The small molecule below binds the protein below.
Small molecule (SMILES): OC[C@@H]1O[C@@H](O)[C@@H](O)[C@H](O)[C@@H]1O

Sequence of chain 1.A:
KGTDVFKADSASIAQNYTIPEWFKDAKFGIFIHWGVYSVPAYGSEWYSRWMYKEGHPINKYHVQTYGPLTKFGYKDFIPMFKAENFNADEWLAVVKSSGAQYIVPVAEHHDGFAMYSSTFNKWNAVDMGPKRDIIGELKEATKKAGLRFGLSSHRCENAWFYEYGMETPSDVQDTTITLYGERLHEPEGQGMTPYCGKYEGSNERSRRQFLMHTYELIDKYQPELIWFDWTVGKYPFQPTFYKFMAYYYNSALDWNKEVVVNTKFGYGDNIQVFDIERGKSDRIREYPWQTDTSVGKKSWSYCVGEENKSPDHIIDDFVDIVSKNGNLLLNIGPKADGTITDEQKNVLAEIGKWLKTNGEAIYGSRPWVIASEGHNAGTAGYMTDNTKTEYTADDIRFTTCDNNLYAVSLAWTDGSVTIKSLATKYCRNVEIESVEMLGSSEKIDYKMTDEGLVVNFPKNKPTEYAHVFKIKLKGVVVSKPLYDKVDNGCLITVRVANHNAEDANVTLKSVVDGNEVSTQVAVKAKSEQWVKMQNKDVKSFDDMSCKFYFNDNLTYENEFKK

Binding-site contacts:
Ligand atom O4 contacts residue HIS146 of chain 1.A at 3.2 Å (h-bond).
Ligand atom C1 contacts residue ASP266 of chain 1.A at 3.0 Å.
Ligand atom O1 contacts residue EDO1 of chain 1.D at 2.8 Å (h-bond).
Ligand atom C1 contacts residue EDO1 of chain 1.D at 3.9 Å.
Ligand atom O2 contacts residue TRP83 of chain 1.A at 2.8 Å (h-bond).
Ligand atom C6 contacts residue ASP329 of chain 1.A at 3.4 Å.
Ligand atom O3 contacts residue GLU82 of chain 1.A at 2.6 Å (salt-bridge).
Ligand atom O6 contacts residue LYS301 of chain 1.A at 3.0 Å (salt-bridge).
Ligand atom O5 contacts residue GLU314 of chain 1.A at 3.6 Å (salt-bridge).
Ligand atom O6 contacts residue TRP337 of chain 1.A at 3.5 Å.
Ligand atom C6 contacts residue TRP337 of chain 1.A at 3.4 Å (hydrophobic).
Ligand atom C4 contacts residue TRP337 of chain 1.A at 3.5 Å (hydrophobic).
Ligand atom C1 contacts residue LYS301 of chain 1.A at 3.7 Å.
Ligand atom C2 contacts residue ASP266 of chain 1.A at 3.0 Å.
Ligand atom O6 contacts residue ASP329 of chain 1.A at 2.5 Å (salt-bridge).
Ligand atom C5 contacts residue TRP337 of chain 1.A at 3.5 Å (hydrophobic).
Ligand atom C3 contacts residue TRP337 of chain 1.A at 3.9 Å (hydrophobic).
Ligand atom O2 contacts residue TRP267 of chain 1.A at 3.6 Å.
Ligand atom O2 contacts residue HIS147 of chain 1.A at 2.9 Å (h-bond).
Ligand atom O3 contacts residue HIS146 of chain 1.A at 3.1 Å (h-bond).
Ligand atom O4 contacts residue HIS70 of chain 1.A at 2.7 Å (h-bond).
Ligand atom O6 contacts residue GLU314 of chain 1.A at 3.6 Å.
Ligand atom O5 contacts residue LYS301 of chain 1.A at 3.0 Å (salt-bridge).
Ligand atom C6 contacts residue TRP264 of chain 1.A at 3.9 Å (hydrophobic).
Ligand atom O6 contacts residue TRP264 of chain 1.A at 3.3 Å.
Ligand atom O2 contacts residue ASP266 of chain 1.A at 3.7 Å.
Ligand atom O2 contacts residue EDO1 of chain 1.D at 3.6 Å (h-bond).
Ligand atom C4 contacts residue HIS70 of chain 1.A at 3.6 Å.
Ligand atom O4 contacts residue ASP266 of chain 1.A at 3.8 Å.
Ligand atom O4 contacts residue HIS191 of chain 1.A at 3.2 Å.
Ligand atom C2 contacts residue TRP83 of chain 1.A at 3.9 Å (hydrophobic).
Ligand atom O3 contacts residue TRP83 of chain 1.A at 3.4 Å (h-bond).
Ligand atom C6 contacts residue LYS301 of chain 1.A at 3.9 Å.
Ligand atom C3 contacts residue TRP83 of chain 1.A at 3.9 Å (hydrophobic).
Ligand atom C2 contacts residue HIS147 of chain 1.A at 3.5 Å.
Ligand atom C1 contacts residue GLU314 of chain 1.A at 3.6 Å.
Ligand atom C3 contacts residue GLU82 of chain 1.A at 3.4 Å.
Ligand atom C5 contacts residue LYS301 of chain 1.A at 3.9 Å.
Ligand atom O5 contacts residue ASP266 of chain 1.A at 3.2 Å (salt-bridge).
Ligand atom O1 contacts residue GLU314 of chain 1.A at 2.9 Å (salt-bridge).